Sequence of chain 7.A:
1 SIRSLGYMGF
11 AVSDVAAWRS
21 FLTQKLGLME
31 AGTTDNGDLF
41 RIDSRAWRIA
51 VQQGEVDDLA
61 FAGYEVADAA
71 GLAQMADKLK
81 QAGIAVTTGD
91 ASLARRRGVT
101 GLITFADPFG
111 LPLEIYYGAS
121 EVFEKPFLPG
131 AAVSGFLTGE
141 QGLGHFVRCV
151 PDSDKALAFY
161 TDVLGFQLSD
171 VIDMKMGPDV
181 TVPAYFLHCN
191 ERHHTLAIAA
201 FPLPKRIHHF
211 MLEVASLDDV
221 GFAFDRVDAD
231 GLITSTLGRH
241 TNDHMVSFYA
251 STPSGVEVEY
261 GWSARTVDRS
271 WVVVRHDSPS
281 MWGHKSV

A small-molecule ligand and the protein it binds are described below.
Small molecule (SMILES): Oc1cccc(-c2c(Cl)cccc2Cl)c1O

Binding-site contacts:
Ligand atom CA4 contacts residue GLU257 of chain 7.A at 3.9 Å.
Ligand atom CA1 contacts residue GLY255 of chain 7.A at 4.0 Å.
Ligand atom CB5 contacts residue PRO204 of chain 7.A at 3.9 Å (hydrophobic).
Ligand atom CL1 contacts residue PRO204 of chain 7.A at 3.9 Å.
Ligand atom CA4 contacts residue VAL256 of chain 7.A at 4.0 Å (hydrophobic).
Ligand atom CA2 contacts residue GLY255 of chain 7.A at 3.5 Å.
Ligand atom CB5 contacts residue LYS205 of chain 7.A at 4.4 Å.
Ligand atom CL2 contacts residue LYS205 of chain 7.A at 3.3 Å.
Ligand atom CA3 contacts residue GLY255 of chain 7.A at 3.3 Å.
Ligand atom CB4 contacts residue PRO204 of chain 7.A at 3.7 Å (hydrophobic).
Ligand atom CB1 contacts residue PRO204 of chain 7.A at 4.1 Å (hydrophobic).
Ligand atom CA5 contacts residue ILE207 of chain 7.A at 4.0 Å (hydrophobic).
Ligand atom CB6 contacts residue PRO204 of chain 7.A at 4.1 Å (hydrophobic).
Ligand atom CA6 contacts residue LYS205 of chain 7.A at 3.6 Å.
Ligand atom CA5 contacts residue HIS208 of chain 7.A at 3.8 Å.
Ligand atom CA4 contacts residue HIS208 of chain 7.A at 3.5 Å.
Ligand atom CA5 contacts residue GLY255 of chain 7.A at 4.2 Å.
Ligand atom OA3 contacts residue GLU257 of chain 7.A at 2.4 Å (salt-bridge).
Ligand atom CB2 contacts residue PRO204 of chain 7.A at 3.6 Å (hydrophobic).
Ligand atom OA2 contacts residue GLY255 of chain 7.A at 4.0 Å.
Ligand atom CA5 contacts residue LYS205 of chain 7.A at 4.3 Å.
Ligand atom CA1 contacts residue LEU203 of chain 7.A at 4.3 Å (hydrophobic).
Ligand atom CA6 contacts residue VAL256 of chain 7.A at 4.5 Å (hydrophobic).
Ligand atom CL1 contacts residue LEU203 of chain 7.A at 3.4 Å.
Ligand atom CA5 contacts residue VAL256 of chain 7.A at 3.9 Å (hydrophobic).
Ligand atom OA3 contacts residue GLY255 of chain 7.A at 3.6 Å.
Ligand atom CB3 contacts residue PRO204 of chain 7.A at 3.6 Å (hydrophobic).
Ligand atom CL2 contacts residue VAL256 of chain 7.A at 3.8 Å.
Ligand atom CL2 contacts residue SER254 of chain 7.A at 3.0 Å.
Ligand atom CA5 contacts residue LEU203 of chain 7.A at 3.9 Å (hydrophobic).
Ligand atom CA4 contacts residue LEU203 of chain 7.A at 4.2 Å (hydrophobic).
Ligand atom CA6 contacts residue LEU203 of chain 7.A at 4.2 Å (hydrophobic).
Ligand atom CB6 contacts residue LYS205 of chain 7.A at 4.1 Å.
Ligand atom CA6 contacts residue GLY255 of chain 7.A at 4.3 Å.
Ligand atom CL2 contacts residue GLY255 of chain 7.A at 3.3 Å.
Ligand atom CA3 contacts residue GLU257 of chain 7.A at 3.6 Å.
Ligand atom CA4 contacts residue GLY255 of chain 7.A at 3.7 Å.